Sequence of chain 1.A:
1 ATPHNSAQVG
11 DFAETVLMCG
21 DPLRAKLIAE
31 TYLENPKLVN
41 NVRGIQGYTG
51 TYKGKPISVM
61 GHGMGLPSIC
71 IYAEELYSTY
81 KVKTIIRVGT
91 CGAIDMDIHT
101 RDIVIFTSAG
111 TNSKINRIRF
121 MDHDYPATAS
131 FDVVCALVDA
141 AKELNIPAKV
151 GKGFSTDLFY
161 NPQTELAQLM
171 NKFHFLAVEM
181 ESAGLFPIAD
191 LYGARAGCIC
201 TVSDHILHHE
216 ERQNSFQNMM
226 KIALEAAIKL

Sequence of chain 5.A:
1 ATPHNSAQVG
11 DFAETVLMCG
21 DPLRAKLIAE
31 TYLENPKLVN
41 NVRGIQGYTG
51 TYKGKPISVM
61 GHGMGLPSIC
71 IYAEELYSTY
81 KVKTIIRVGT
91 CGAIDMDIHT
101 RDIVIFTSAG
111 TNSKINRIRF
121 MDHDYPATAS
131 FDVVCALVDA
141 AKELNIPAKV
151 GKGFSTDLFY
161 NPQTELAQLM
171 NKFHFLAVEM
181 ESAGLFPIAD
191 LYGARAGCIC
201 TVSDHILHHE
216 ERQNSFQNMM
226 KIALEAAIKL

Binding-site contacts:
Ligand atom C4 contacts residue VAL178 of chain 5.A at 3.8 Å (hydrophobic).
Ligand atom O2' contacts residue ARG87 of chain 5.A at 3.7 Å.
Ligand atom C1' contacts residue THR90 of chain 5.A at 3.7 Å.
Ligand atom O4' contacts residue ARG43 of chain 1.A at 3.0 Å (salt-bridge).
Ligand atom O3' contacts residue GLU181 of chain 5.A at 2.6 Å (salt-bridge).
Ligand atom C2 contacts residue PHE159 of chain 5.A at 3.6 Å (hydrophobic).
Ligand atom C2' contacts residue MET180 of chain 5.A at 3.6 Å (hydrophobic).
Ligand atom C4' contacts residue ARG43 of chain 1.A at 3.3 Å.
Ligand atom O2' contacts residue GLU181 of chain 5.A at 2.5 Å (salt-bridge).
Ligand atom N7 contacts residue GLY92 of chain 5.A at 3.5 Å (h-bond).
Ligand atom C5 contacts residue CYS91 of chain 5.A at 3.8 Å (hydrophobic).
Ligand atom O5' contacts residue ARG43 of chain 1.A at 3.8 Å.
Ligand atom C2' contacts residue GLU181 of chain 5.A at 3.7 Å.
Ligand atom O5' contacts residue HIS4 of chain 1.A at 2.6 Å (h-bond).
Ligand atom N6 contacts residue GLY92 of chain 5.A at 3.3 Å.
Ligand atom N3 contacts residue PHE159 of chain 5.A at 3.9 Å.
Ligand atom C5 contacts residue VAL178 of chain 5.A at 3.6 Å (hydrophobic).
Ligand atom N3 contacts residue GLU179 of chain 5.A at 3.6 Å.
Ligand atom O4' contacts residue THR90 of chain 5.A at 3.8 Å.
Ligand atom N7 contacts residue SER203 of chain 5.A at 3.9 Å.
Ligand atom O5' contacts residue PHE159 of chain 5.A at 3.2 Å.
Ligand atom C2 contacts residue VAL178 of chain 5.A at 3.9 Å (hydrophobic).
Ligand atom C5 contacts residue GLY92 of chain 5.A at 3.6 Å.
Ligand atom C6 contacts residue GLY92 of chain 5.A at 3.7 Å.
Ligand atom C5' contacts residue MET180 of chain 5.A at 3.9 Å (hydrophobic).
Ligand atom N9 contacts residue CYS91 of chain 5.A at 3.9 Å.
Ligand atom N3 contacts residue MET180 of chain 5.A at 3.7 Å.
Ligand atom C3' contacts residue GLU181 of chain 5.A at 3.2 Å.
Ligand atom O2' contacts residue MET180 of chain 5.A at 2.9 Å (h-bond).
Ligand atom C5' contacts residue HIS4 of chain 1.A at 3.6 Å.
Ligand atom N9 contacts residue THR90 of chain 5.A at 3.7 Å.
Ligand atom C5' contacts residue PHE159 of chain 5.A at 3.6 Å (hydrophobic).
Ligand atom N1 contacts residue VAL178 of chain 5.A at 3.7 Å.
Ligand atom O2' contacts residue GLU179 of chain 5.A at 3.1 Å.
Ligand atom N7 contacts residue CYS91 of chain 5.A at 3.1 Å.
Ligand atom N3 contacts residue VAL178 of chain 5.A at 3.9 Å.
Ligand atom C8 contacts residue CYS91 of chain 5.A at 3.2 Å (hydrophobic).
Ligand atom C8 contacts residue THR90 of chain 5.A at 3.2 Å.
Ligand atom N1 contacts residue PHE159 of chain 5.A at 3.8 Å.
Ligand atom C6 contacts residue VAL178 of chain 5.A at 3.6 Å (hydrophobic).

A small-molecule ligand and the protein it binds are described below.
Small molecule (SMILES): Nc1ncnc2c1ncn2[C@@H]1O[C@H](CO)[C@@H](O)[C@H]1O